Binding-site contacts:
Ligand atom C5 contacts residue ASN1072 of chain 1.A at 3.7 Å.
Ligand atom N2 contacts residue ASN1072 of chain 1.A at 3.0 Å (h-bond).
Ligand atom C8 contacts residue GLU1070 of chain 1.A at 3.7 Å.
Ligand atom C1 contacts residue GLN893 of chain 1.B at 4.4 Å.
Ligand atom O7 contacts residue ASN1072 of chain 1.A at 3.3 Å (h-bond).
Ligand atom O5 contacts residue ASN1072 of chain 1.A at 2.3 Å (h-bond).
Ligand atom C7 contacts residue ASN1072 of chain 1.A at 3.4 Å.
Ligand atom C2 contacts residue ASN1072 of chain 1.A at 2.5 Å.
Ligand atom C5 contacts residue ALA704 of chain 1.A at 4.0 Å (hydrophobic).
Ligand atom C4 contacts residue ASN1072 of chain 1.A at 4.2 Å.
Ligand atom C8 contacts residue ASN1072 of chain 1.A at 4.1 Å.
Ligand atom O4 contacts residue ALA704 of chain 1.A at 4.4 Å.
Ligand atom C1 contacts residue ASN1072 of chain 1.A at 1.4 Å.
Ligand atom C3 contacts residue ASN1072 of chain 1.A at 3.8 Å.

Sequence of chain 1.B:
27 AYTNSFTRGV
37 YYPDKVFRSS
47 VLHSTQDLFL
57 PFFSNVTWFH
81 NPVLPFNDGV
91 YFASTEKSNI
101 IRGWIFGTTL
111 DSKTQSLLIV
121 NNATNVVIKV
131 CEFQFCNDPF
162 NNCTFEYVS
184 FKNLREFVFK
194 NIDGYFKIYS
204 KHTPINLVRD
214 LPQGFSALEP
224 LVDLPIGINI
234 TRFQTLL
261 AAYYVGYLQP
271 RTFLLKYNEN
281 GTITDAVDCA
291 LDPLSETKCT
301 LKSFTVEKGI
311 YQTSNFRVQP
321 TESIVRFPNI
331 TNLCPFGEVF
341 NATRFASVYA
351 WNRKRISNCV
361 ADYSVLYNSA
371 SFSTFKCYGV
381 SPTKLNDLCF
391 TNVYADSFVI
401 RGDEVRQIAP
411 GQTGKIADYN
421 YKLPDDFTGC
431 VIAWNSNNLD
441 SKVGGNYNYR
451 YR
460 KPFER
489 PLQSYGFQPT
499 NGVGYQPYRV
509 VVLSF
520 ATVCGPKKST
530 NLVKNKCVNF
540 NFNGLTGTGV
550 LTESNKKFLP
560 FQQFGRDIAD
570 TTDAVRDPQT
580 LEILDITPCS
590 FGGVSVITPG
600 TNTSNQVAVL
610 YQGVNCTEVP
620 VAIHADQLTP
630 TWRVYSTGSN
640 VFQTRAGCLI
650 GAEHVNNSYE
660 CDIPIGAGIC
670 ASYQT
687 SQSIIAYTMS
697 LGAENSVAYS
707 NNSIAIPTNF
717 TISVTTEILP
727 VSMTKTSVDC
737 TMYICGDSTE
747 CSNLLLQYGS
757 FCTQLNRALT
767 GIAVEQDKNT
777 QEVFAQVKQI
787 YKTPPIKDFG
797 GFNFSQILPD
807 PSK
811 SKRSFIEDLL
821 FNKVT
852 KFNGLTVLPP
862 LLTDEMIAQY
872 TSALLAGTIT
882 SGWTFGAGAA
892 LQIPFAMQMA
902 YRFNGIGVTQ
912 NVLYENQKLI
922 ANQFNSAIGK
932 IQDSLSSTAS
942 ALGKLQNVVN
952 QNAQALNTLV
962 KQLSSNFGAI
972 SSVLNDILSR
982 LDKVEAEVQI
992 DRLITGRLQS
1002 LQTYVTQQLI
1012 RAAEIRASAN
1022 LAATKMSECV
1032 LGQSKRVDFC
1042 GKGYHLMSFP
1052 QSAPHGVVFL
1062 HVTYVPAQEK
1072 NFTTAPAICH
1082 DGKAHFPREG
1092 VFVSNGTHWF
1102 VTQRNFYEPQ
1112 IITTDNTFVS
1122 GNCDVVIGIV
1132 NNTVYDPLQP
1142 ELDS

The small molecule below binds the protein below.
Small molecule (SMILES): CC(=O)N[C@@H]1[C@@H](O)[C@H](O)[C@@H](CO)O[C@H]1O

Sequence of chain 1.A:
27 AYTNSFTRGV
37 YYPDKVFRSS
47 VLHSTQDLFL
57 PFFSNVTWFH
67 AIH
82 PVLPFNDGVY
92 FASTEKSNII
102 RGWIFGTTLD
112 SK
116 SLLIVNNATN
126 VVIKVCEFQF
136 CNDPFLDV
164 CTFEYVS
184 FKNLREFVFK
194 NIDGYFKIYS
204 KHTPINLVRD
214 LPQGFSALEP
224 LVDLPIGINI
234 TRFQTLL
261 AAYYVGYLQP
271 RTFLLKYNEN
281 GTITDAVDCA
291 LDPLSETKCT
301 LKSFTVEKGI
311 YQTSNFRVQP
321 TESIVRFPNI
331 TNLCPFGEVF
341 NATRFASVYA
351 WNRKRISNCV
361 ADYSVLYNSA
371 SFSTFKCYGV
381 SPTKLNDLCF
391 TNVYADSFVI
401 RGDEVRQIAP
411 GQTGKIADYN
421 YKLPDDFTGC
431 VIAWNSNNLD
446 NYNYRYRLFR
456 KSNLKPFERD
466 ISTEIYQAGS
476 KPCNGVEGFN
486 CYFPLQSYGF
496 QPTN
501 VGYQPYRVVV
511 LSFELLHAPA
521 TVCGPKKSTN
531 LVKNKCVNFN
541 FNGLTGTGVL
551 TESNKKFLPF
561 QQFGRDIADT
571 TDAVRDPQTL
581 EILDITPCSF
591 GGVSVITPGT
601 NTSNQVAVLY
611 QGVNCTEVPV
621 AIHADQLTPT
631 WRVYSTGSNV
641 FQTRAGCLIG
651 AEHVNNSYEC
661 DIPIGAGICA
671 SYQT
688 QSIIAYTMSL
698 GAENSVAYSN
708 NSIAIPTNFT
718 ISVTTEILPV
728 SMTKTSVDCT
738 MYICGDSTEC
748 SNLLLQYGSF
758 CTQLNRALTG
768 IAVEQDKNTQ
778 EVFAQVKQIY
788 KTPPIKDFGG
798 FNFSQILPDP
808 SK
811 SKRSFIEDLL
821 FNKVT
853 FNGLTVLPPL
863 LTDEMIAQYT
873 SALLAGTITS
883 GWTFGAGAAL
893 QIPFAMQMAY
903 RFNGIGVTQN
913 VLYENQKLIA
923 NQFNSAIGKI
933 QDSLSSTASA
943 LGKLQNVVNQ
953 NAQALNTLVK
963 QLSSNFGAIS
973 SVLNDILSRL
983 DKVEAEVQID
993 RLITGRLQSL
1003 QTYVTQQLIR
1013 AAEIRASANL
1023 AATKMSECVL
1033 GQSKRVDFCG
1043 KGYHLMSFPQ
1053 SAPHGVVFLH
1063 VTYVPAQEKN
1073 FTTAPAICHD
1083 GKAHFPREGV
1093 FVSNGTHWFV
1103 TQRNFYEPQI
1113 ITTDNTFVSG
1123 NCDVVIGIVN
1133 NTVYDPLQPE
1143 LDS